Sequence of chain 17.A:
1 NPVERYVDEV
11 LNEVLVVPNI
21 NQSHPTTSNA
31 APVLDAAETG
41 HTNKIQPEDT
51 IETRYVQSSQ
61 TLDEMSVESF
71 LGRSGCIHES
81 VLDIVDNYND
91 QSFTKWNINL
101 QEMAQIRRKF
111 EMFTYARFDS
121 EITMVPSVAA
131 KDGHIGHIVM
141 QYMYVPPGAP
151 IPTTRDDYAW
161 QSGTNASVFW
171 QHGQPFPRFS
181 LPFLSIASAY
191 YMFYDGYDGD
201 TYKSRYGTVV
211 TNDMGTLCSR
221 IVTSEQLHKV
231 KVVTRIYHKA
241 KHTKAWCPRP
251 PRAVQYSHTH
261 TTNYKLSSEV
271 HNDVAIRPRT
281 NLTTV

A protein and the small-molecule ligand that binds it are described below.
Small molecule (SMILES): Cc1cc(CCCOc2c(C)cc(-c3noc(C(F)(F)F)n3)cc2C)on1

Binding-site contacts:
Ligand atom C3A contacts residue PHE179 of chain 17.A at 3.1 Å (hydrophobic).
Ligand atom C5B contacts residue LEU181 of chain 17.A at 3.5 Å (hydrophobic).
Ligand atom F2 contacts residue TYR144 of chain 17.A at 3.0 Å.
Ligand atom CM2 contacts residue ILE122 of chain 17.A at 3.8 Å (hydrophobic).
Ligand atom C4B contacts residue ILE98 of chain 17.A at 3.8 Å (hydrophobic).
Ligand atom F3 contacts residue VAL168 of chain 17.A at 3.0 Å.
Ligand atom N2 contacts residue MET214 of chain 17.A at 3.8 Å.
Ligand atom C5B contacts residue ILE98 of chain 17.A at 3.5 Å (hydrophobic).
Ligand atom F1 contacts residue TYR144 of chain 17.A at 3.3 Å.
Ligand atom C6B contacts residue LEU181 of chain 17.A at 3.3 Å (hydrophobic).
Ligand atom O1A contacts residue PHE179 of chain 17.A at 3.3 Å.
Ligand atom F3 contacts residue PHE179 of chain 17.A at 3.0 Å.
Ligand atom N3A contacts residue TYR144 of chain 17.A at 3.5 Å.
Ligand atom CM6 contacts residue LEU184 of chain 17.A at 3.4 Å (hydrophobic).
Ligand atom O1A contacts residue LEU217 of chain 17.A at 3.0 Å.
Ligand atom C2A contacts residue PHE179 of chain 17.A at 3.6 Å (hydrophobic).
Ligand atom C2B contacts residue ILE98 of chain 17.A at 3.7 Å (hydrophobic).
Ligand atom C6B contacts residue ILE98 of chain 17.A at 3.7 Å (hydrophobic).
Ligand atom C4 contacts residue LEU100 of chain 17.A at 3.7 Å (hydrophobic).
Ligand atom F2 contacts residue TYR142 of chain 17.A at 2.8 Å.
Ligand atom F2 contacts residue MET143 of chain 17.A at 3.3 Å.
Ligand atom O1B contacts residue ILE98 of chain 17.A at 3.3 Å.
Ligand atom N1A contacts residue MET124 of chain 17.A at 3.5 Å.
Ligand atom CM6 contacts residue LEU181 of chain 17.A at 3.5 Å (hydrophobic).
Ligand atom CM3 contacts residue ASN212 of chain 17.A at 3.5 Å.
Ligand atom F3 contacts residue TYR142 of chain 17.A at 3.8 Å.
Ligand atom CM4 contacts residue PHE179 of chain 17.A at 3.5 Å (hydrophobic).
Ligand atom O1A contacts residue MET124 of chain 17.A at 3.2 Å.
Ligand atom C1B contacts residue ILE98 of chain 17.A at 3.4 Å (hydrophobic).
Ligand atom C3A contacts residue LEU217 of chain 17.A at 3.6 Å (hydrophobic).
Ligand atom N1A contacts residue LEU217 of chain 17.A at 3.3 Å.
Ligand atom CM2 contacts residue ILE77 of chain 17.A at 3.1 Å (hydrophobic).
Ligand atom N3A contacts residue PHE179 of chain 17.A at 3.4 Å.
Ligand atom F2 contacts residue ALA166 of chain 17.A at 3.5 Å.
Ligand atom CM4 contacts residue TYR144 of chain 17.A at 3.8 Å (hydrophobic).
Ligand atom F1 contacts residue ALA166 of chain 17.A at 3.6 Å.
Ligand atom N1A contacts residue PHE179 of chain 17.A at 3.6 Å.
Ligand atom C4 contacts residue TYR190 of chain 17.A at 3.6 Å (hydrophobic).
Ligand atom F1 contacts residue PHE179 of chain 17.A at 3.8 Å.
Ligand atom O1 contacts residue MET214 of chain 17.A at 3.5 Å (h-bond).